This protein binds this small molecule.
Small molecule (SMILES): CC(C)=CCC/C(C)=C/CC/C(C)=C/CO[P](=O)(O)OP(=O)(O)O

Sequence of chain 1.B:
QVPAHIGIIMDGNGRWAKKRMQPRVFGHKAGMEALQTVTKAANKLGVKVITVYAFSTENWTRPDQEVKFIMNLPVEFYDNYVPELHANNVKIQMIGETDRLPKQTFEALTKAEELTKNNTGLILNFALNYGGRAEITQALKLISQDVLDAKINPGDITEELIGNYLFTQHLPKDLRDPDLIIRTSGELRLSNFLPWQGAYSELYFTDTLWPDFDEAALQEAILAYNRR

Binding-site contacts:
Ligand atom C7 contacts residue ALA65 of chain 1.B at 3.6 Å (hydrophobic).
Ligand atom C12 contacts residue 2ZW1 of chain 1.N at 3.5 Å.
Ligand atom C3 contacts residue ARG73 of chain 1.B at 3.6 Å.
Ligand atom O2B contacts residue ASP22 of chain 1.B at 3.1 Å (salt-bridge).
Ligand atom O3A contacts residue GLY23 of chain 1.B at 3.5 Å (h-bond).
Ligand atom O1A contacts residue ARG35 of chain 1.B at 3.4 Å.
Ligand atom C15 contacts residue 2ZW1 of chain 1.N at 3.6 Å.
Ligand atom C1 contacts residue MET21 of chain 1.B at 3.3 Å (hydrophobic).
Ligand atom C4 contacts residue ARG73 of chain 1.B at 3.6 Å.
Ligand atom PA contacts residue CD1 of chain 1.P at 3.4 Å.
Ligand atom C5 contacts residue ARG73 of chain 1.B at 3.7 Å.
Ligand atom C14 contacts residue MET21 of chain 1.B at 3.7 Å (hydrophobic).
Ligand atom C14 contacts residue ALA65 of chain 1.B at 3.7 Å (hydrophobic).
Ligand atom O3A contacts residue CD1 of chain 1.P at 3.5 Å.
Ligand atom C10 contacts residue ILE81 of chain 1.B at 3.5 Å (hydrophobic).
Ligand atom O2A contacts residue ARG73 of chain 1.B at 2.8 Å (salt-bridge).
Ligand atom C1 contacts residue ASP22 of chain 1.B at 3.7 Å.
Ligand atom O1 contacts residue ASN24 of chain 1.B at 3.2 Å (h-bond).
Ligand atom O2B contacts residue ARG26 of chain 1.B at 2.8 Å (salt-bridge).
Ligand atom O2B contacts residue CD1 of chain 1.P at 2.3 Å.
Ligand atom C6 contacts residue ALA65 of chain 1.B at 3.2 Å (hydrophobic).
Ligand atom PB contacts residue CD1 of chain 1.P at 3.4 Å.
Ligand atom C10 contacts residue HIS39 of chain 1.B at 3.6 Å.
Ligand atom O1 contacts residue GLY23 of chain 1.B at 3.5 Å (h-bond).
Ligand atom O1B contacts residue GLY23 of chain 1.B at 3.4 Å.
Ligand atom O1B contacts residue ARG26 of chain 1.B at 2.8 Å (salt-bridge).
Ligand atom C13 contacts residue MET21 of chain 1.B at 3.7 Å (hydrophobic).
Ligand atom O2A contacts residue CD1 of chain 1.P at 2.2 Å.
Ligand atom C9 contacts residue ASN24 of chain 1.B at 3.4 Å.
Ligand atom C11 contacts residue HIS39 of chain 1.B at 3.6 Å.
Ligand atom O3A contacts residue GLY25 of chain 1.B at 3.1 Å (h-bond).
Ligand atom O3A contacts residue ASN24 of chain 1.B at 3.2 Å (h-bond).
Ligand atom O3B contacts residue ARG35 of chain 1.B at 3.2 Å (salt-bridge).
Ligand atom O1B contacts residue GLY25 of chain 1.B at 3.4 Å (h-bond).
Ligand atom C13 contacts residue 2ZW1 of chain 1.N at 3.7 Å.
Ligand atom C2 contacts residue ASN24 of chain 1.B at 3.7 Å.
Ligand atom O1A contacts residue ARG73 of chain 1.B at 2.9 Å (salt-bridge).
Ligand atom C14 contacts residue 2ZW1 of chain 1.N at 3.7 Å.
Ligand atom O2A contacts residue ASP22 of chain 1.B at 3.3 Å (salt-bridge).
Ligand atom O1A contacts residue HIS39 of chain 1.B at 3.4 Å (h-bond).